A small-molecule ligand and the protein it binds are described below.
Small molecule (SMILES): CN1[C@@H](CC(=O)c2ccccc2)CCC[C@H]1C[C@H](O)c1ccccc1

Sequence of chain 1.A:
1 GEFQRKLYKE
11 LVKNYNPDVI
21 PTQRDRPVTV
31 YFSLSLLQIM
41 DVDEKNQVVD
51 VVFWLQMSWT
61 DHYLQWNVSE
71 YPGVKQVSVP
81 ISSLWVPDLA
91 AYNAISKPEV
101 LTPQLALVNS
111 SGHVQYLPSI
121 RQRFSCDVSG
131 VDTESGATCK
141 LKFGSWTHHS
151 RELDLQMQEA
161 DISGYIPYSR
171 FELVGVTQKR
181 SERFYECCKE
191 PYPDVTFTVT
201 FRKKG

Sequence of chain 1.B:
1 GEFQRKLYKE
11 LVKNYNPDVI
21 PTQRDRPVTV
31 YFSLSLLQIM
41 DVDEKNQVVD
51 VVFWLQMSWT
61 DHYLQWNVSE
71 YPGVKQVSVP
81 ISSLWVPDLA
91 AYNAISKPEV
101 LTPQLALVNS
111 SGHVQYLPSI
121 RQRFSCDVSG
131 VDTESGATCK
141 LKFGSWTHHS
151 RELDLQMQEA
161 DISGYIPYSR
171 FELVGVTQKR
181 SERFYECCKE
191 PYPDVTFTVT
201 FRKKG

Binding-site contacts:
Ligand atom C8 contacts residue CYS187 of chain 1.A at 4.1 Å (hydrophobic).
Ligand atom C4 contacts residue LEU117 of chain 1.B at 3.8 Å (hydrophobic).
Ligand atom C7 contacts residue CYS187 of chain 1.A at 3.8 Å (hydrophobic).
Ligand atom C7 contacts residue GLN115 of chain 1.B at 4.1 Å.
Ligand atom C15 contacts residue TYR92 of chain 1.A at 3.7 Å (hydrophobic).
Ligand atom C15 contacts residue SER145 of chain 1.A at 3.8 Å.
Ligand atom C10 contacts residue TRP146 of chain 1.A at 3.9 Å (hydrophobic).
Ligand atom C19 contacts residue TRP54 of chain 1.B at 3.6 Å (hydrophobic).
Ligand atom C21 contacts residue TYR92 of chain 1.A at 4.0 Å (hydrophobic).
Ligand atom C6 contacts residue GLN115 of chain 1.B at 3.1 Å.
Ligand atom C6 contacts residue CYS187 of chain 1.A at 3.8 Å (hydrophobic).
Ligand atom C3 contacts residue LEU117 of chain 1.B at 3.8 Å (hydrophobic).
Ligand atom C1 contacts residue CYS187 of chain 1.A at 3.3 Å (hydrophobic).
Ligand atom C18 contacts residue TYR92 of chain 1.A at 4.1 Å (hydrophobic).
Ligand atom C3 contacts residue CYS187 of chain 1.A at 3.8 Å (hydrophobic).
Ligand atom C2 contacts residue LEU117 of chain 1.B at 3.5 Å (hydrophobic).
Ligand atom O1 contacts residue TRP54 of chain 1.B at 4.1 Å.
Ligand atom C12 contacts residue TYR192 of chain 1.A at 3.7 Å (hydrophobic).
Ligand atom C2 contacts residue CYS188 of chain 1.A at 4.1 Å (hydrophobic).
Ligand atom C20 contacts residue TYR92 of chain 1.A at 3.9 Å (hydrophobic).
Ligand atom C11 contacts residue TYR185 of chain 1.A at 3.7 Å (hydrophobic).
Ligand atom O2 contacts residue TRP54 of chain 1.B at 3.5 Å.
Ligand atom C5 contacts residue CYS187 of chain 1.A at 3.8 Å (hydrophobic).
Ligand atom C13 contacts residue TRP146 of chain 1.A at 4.2 Å (hydrophobic).
Ligand atom C22 contacts residue TRP146 of chain 1.A at 4.1 Å (hydrophobic).
Ligand atom C12 contacts residue TRP146 of chain 1.A at 3.4 Å (hydrophobic).
Ligand atom C14 contacts residue TRP146 of chain 1.A at 3.8 Å (hydrophobic).
Ligand atom C15 contacts residue TYR192 of chain 1.A at 3.5 Å (hydrophobic).
Ligand atom C5 contacts residue GLN115 of chain 1.B at 3.7 Å.
Ligand atom C22 contacts residue LEU117 of chain 1.B at 3.9 Å (hydrophobic).
Ligand atom C4 contacts residue CYS187 of chain 1.A at 3.8 Å (hydrophobic).
Ligand atom C9 contacts residue TYR185 of chain 1.A at 4.0 Å (hydrophobic).
Ligand atom C15 contacts residue TRP146 of chain 1.A at 3.7 Å (hydrophobic).
Ligand atom C13 contacts residue TYR92 of chain 1.A at 3.3 Å (hydrophobic).
Ligand atom C2 contacts residue CYS187 of chain 1.A at 3.4 Å (hydrophobic).
Ligand atom C10 contacts residue TRP54 of chain 1.B at 3.7 Å (hydrophobic).
Ligand atom C19 contacts residue TRP146 of chain 1.A at 3.7 Å (hydrophobic).
Ligand atom C16 contacts residue TYR185 of chain 1.A at 4.0 Å (hydrophobic).
Ligand atom C5 contacts residue LEU117 of chain 1.B at 4.0 Å (hydrophobic).
Ligand atom C1 contacts residue LEU117 of chain 1.B at 3.4 Å (hydrophobic).